Sequence of chain 1.B:
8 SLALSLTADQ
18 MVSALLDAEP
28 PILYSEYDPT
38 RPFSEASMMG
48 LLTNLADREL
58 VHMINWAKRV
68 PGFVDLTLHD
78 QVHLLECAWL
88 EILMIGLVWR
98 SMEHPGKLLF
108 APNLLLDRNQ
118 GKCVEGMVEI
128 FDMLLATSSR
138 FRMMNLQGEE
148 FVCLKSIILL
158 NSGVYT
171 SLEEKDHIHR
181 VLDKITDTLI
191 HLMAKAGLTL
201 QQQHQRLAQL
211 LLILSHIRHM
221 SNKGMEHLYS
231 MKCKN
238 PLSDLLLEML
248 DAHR

This small molecule binds to this protein.
Small molecule (SMILES): CC[C@H](C)[C@H](NC(=O)[C@H](C)N)C(=O)N[C@@H](CC(C)C)C(=O)N[C@@H](CC1=NC=NC1)C(=O)N[C@@H](CCCN=C(N)N)C(=O)N[C@@H](CC(C)C)C(=O)N[C@@H](CC(C)C)C(=O)N[C@@H](CCC(N)=O)C(=O)N[C@H](C=O)CC(=O)O

Binding-site contacts:
Ligand atom N contacts residue GLU245 of chain 1.B at 2.8 Å (salt-bridge).
Ligand atom O contacts residue LYS65 of chain 1.B at 4.0 Å.
Ligand atom CB contacts residue GLU245 of chain 1.B at 3.7 Å.
Ligand atom NE2 contacts residue LEU75 of chain 1.B at 4.0 Å.
Ligand atom CD2 contacts residue LYS65 of chain 1.B at 4.1 Å.
Ligand atom CA contacts residue GLU245 of chain 1.B at 3.2 Å.
Ligand atom CD2 contacts residue MET246 of chain 1.B at 3.8 Å (hydrophobic).
Ligand atom CD2 contacts residue GLU83 of chain 1.B at 3.6 Å.
Ligand atom N contacts residue GLU245 of chain 1.B at 4.0 Å.
Ligand atom CD2 contacts residue GLN78 of chain 1.B at 3.8 Å.
Ligand atom CD1 contacts residue ILE61 of chain 1.B at 3.6 Å (hydrophobic).
Ligand atom CA contacts residue VAL79 of chain 1.B at 4.0 Å (hydrophobic).
Ligand atom CG2 contacts residue LEU242 of chain 1.B at 3.8 Å (hydrophobic).
Ligand atom CG contacts residue LEU75 of chain 1.B at 3.6 Å (hydrophobic).
Ligand atom N contacts residue LEU242 of chain 1.B at 3.7 Å.
Ligand atom O contacts residue LYS65 of chain 1.B at 2.8 Å (salt-bridge).
Ligand atom CE1 contacts residue LEU75 of chain 1.B at 3.8 Å (hydrophobic).
Ligand atom CB contacts residue ILE61 of chain 1.B at 4.1 Å (hydrophobic).
Ligand atom CD1 contacts residue VAL79 of chain 1.B at 3.7 Å (hydrophobic).
Ligand atom C contacts residue GLU245 of chain 1.B at 3.4 Å.
Ligand atom CD2 contacts residue LEU82 of chain 1.B at 3.8 Å (hydrophobic).
Ligand atom CD1 contacts residue LEU82 of chain 1.B at 3.7 Å (hydrophobic).
Ligand atom CA contacts residue LYS65 of chain 1.B at 3.6 Å.
Ligand atom CD1 contacts residue GLU245 of chain 1.B at 3.3 Å.
Ligand atom ND1 contacts residue VAL79 of chain 1.B at 3.6 Å.
Ligand atom NE2 contacts residue LEU75 of chain 1.B at 3.5 Å.
Ligand atom N contacts residue GLU245 of chain 1.B at 4.1 Å.
Ligand atom C contacts residue LYS65 of chain 1.B at 3.6 Å.
Ligand atom CD2 contacts residue VAL79 of chain 1.B at 3.6 Å (hydrophobic).
Ligand atom CD contacts residue LEU75 of chain 1.B at 4.0 Å (hydrophobic).
Ligand atom CA contacts residue LEU242 of chain 1.B at 4.0 Å (hydrophobic).
Ligand atom CG contacts residue ILE61 of chain 1.B at 4.0 Å (hydrophobic).
Ligand atom CB contacts residue LEU242 of chain 1.B at 3.9 Å (hydrophobic).
Ligand atom CD2 contacts residue ILE61 of chain 1.B at 3.7 Å (hydrophobic).
Ligand atom CB contacts residue VAL79 of chain 1.B at 4.1 Å (hydrophobic).
Ligand atom CD1 contacts residue ASP241 of chain 1.B at 4.0 Å.
Ligand atom CD1 contacts residue GLN78 of chain 1.B at 4.0 Å.
Ligand atom CA contacts residue GLU245 of chain 1.B at 3.9 Å.
Ligand atom CB contacts residue LEU242 of chain 1.B at 4.0 Å (hydrophobic).
Ligand atom CB contacts residue GLU245 of chain 1.B at 4.0 Å.